Binding-site contacts:
Ligand atom N3 contacts residue MET244 of chain 1.B at 3.4 Å.
Ligand atom O3' contacts residue MET164 of chain 1.B at 2.9 Å (h-bond).
Ligand atom C5' contacts residue TYR139 of chain 1.B at 3.5 Å (hydrophobic).
Ligand atom O2A contacts residue LYS178 of chain 1.B at 3.0 Å.
Ligand atom C6' contacts residue THR62 of chain 1.B at 3.6 Å.
Ligand atom O1A contacts residue THR69 of chain 1.B at 3.5 Å.
Ligand atom O3' contacts residue CYS111 of chain 1.B at 3.1 Å (h-bond).
Ligand atom N3 contacts residue ARG184 of chain 1.B at 2.7 Å (salt-bridge).
Ligand atom O2 contacts residue CYS186 of chain 1.B at 3.0 Å (h-bond).
Ligand atom O3C contacts residue HIS224 of chain 1.B at 2.8 Å (h-bond).
Ligand atom O2 contacts residue ILE185 of chain 1.B at 3.4 Å.
Ligand atom N1 contacts residue GLN249 of chain 1.B at 3.3 Å (h-bond).
Ligand atom O4' contacts residue TYR139 of chain 1.B at 3.0 Å (h-bond).
Ligand atom O2A contacts residue TYR182 of chain 1.B at 2.5 Å (h-bond).
Ligand atom C5 contacts residue TYR182 of chain 1.B at 3.5 Å (hydrophobic).
Ligand atom C4 contacts residue MET244 of chain 1.B at 3.5 Å (hydrophobic).
Ligand atom O1A contacts residue ARG257 of chain 1.B at 3.1 Å (salt-bridge).
Ligand atom O4C contacts residue TYR182 of chain 1.B at 3.6 Å.
Ligand atom O3' contacts residue ARG163 of chain 1.B at 3.2 Å.
Ligand atom O4' contacts residue THR109 of chain 1.B at 2.9 Å (h-bond).
Ligand atom O2C contacts residue GLN249 of chain 1.B at 2.7 Å (h-bond).
Ligand atom O4 contacts residue ARG184 of chain 1.B at 3.4 Å (salt-bridge).
Ligand atom O1B contacts residue ARG257 of chain 1.B at 3.2 Å (salt-bridge).
Ligand atom O3A contacts residue LYS178 of chain 1.B at 2.7 Å (salt-bridge).
Ligand atom C6 contacts residue GLN249 of chain 1.B at 3.6 Å.
Ligand atom C2C contacts residue GLN249 of chain 1.B at 3.4 Å.
Ligand atom C6' contacts residue TYR139 of chain 1.B at 3.4 Å (hydrophobic).
Ligand atom O3B contacts residue LYS178 of chain 1.B at 3.5 Å (salt-bridge).
Ligand atom C4C contacts residue PHE175 of chain 1.B at 3.5 Å (hydrophobic).
Ligand atom O2B contacts residue ILE70 of chain 1.B at 3.2 Å (h-bond).
Ligand atom C6 contacts residue TYR182 of chain 1.B at 3.4 Å (hydrophobic).
Ligand atom O3C contacts residue MET164 of chain 1.B at 3.5 Å.
Ligand atom C4 contacts residue ARG184 of chain 1.B at 3.5 Å.
Ligand atom C2 contacts residue GLN249 of chain 1.B at 3.5 Å.
Ligand atom C4 contacts residue TYR182 of chain 1.B at 3.6 Å (hydrophobic).
Ligand atom C3' contacts residue CYS111 of chain 1.B at 3.4 Å (hydrophobic).
Ligand atom O2' contacts residue MET164 of chain 1.B at 3.2 Å (h-bond).
Ligand atom O4 contacts residue MET244 of chain 1.B at 3.5 Å.
Ligand atom O2' contacts residue PRO165 of chain 1.B at 3.5 Å.
Ligand atom PA contacts residue TYR182 of chain 1.B at 3.6 Å.

Sequence of chain 1.B:
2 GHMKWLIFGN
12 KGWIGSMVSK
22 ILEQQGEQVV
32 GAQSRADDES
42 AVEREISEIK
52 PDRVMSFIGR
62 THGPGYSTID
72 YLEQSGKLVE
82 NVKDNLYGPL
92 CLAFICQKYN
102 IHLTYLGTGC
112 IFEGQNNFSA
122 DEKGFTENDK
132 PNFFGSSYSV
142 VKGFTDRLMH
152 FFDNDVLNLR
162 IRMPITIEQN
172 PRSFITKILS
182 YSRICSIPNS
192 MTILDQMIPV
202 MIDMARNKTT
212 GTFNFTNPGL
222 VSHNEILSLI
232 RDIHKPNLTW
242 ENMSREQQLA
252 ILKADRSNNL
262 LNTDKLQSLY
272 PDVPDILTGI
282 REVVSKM

The protein below binds the small molecule below.
Small molecule (SMILES): C[C@@H]1O[C@H](OP(=O)(O)OP(=O)(O)OC[C@H]2O[C@@H](n3ccc(=O)[nH]c3=O)[C@H](O)[C@@H]2O)[C@H](O)[C@H](O)[C@H]1O